Sequence of chain 1.D:
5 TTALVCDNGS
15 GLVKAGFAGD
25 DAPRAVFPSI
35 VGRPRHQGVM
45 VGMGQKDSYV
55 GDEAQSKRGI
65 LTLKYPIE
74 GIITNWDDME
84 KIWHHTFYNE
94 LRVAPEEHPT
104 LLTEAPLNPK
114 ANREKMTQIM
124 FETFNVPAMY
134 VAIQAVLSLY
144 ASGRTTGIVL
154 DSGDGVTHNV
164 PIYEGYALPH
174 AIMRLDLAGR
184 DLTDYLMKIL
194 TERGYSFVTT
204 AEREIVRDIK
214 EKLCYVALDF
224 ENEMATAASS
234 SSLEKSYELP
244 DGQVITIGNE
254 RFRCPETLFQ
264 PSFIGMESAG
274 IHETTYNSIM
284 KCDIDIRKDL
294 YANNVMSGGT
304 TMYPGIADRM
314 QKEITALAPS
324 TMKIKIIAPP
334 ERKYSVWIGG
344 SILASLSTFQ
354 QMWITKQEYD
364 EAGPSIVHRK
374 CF

Sequence of chain 1.E:
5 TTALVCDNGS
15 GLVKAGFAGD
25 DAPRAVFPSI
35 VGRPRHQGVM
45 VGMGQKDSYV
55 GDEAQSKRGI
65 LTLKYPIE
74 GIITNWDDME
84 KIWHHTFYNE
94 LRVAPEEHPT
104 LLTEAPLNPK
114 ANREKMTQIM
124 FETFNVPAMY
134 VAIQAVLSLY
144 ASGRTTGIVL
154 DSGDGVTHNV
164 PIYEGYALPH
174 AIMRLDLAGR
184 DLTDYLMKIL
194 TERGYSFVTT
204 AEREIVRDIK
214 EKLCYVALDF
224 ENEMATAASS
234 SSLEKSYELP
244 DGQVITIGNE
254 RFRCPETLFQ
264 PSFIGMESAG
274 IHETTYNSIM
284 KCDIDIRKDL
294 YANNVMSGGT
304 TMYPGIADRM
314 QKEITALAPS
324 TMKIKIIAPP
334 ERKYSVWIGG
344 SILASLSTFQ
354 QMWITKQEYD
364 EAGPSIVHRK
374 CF

Binding-site contacts:
Ligand atom CH2 contacts residue THR194 of chain 1.C at 3.9 Å.
Ligand atom CG contacts residue GLU72 of chain 1.D at 3.5 Å.
Ligand atom O contacts residue TYR198 of chain 1.C at 3.8 Å.
Ligand atom CB contacts residue GLU72 of chain 1.D at 3.4 Å.
Ligand atom CZ3 contacts residue PRO112 of chain 1.D at 3.8 Å (hydrophobic).
Ligand atom CE3 contacts residue GLY197 of chain 1.C at 3.8 Å.
Ligand atom CB contacts residue GLU205 of chain 1.C at 3.5 Å.
Ligand atom N contacts residue GLY197 of chain 1.C at 3.2 Å (h-bond).
Ligand atom CA contacts residue GLY197 of chain 1.C at 3.6 Å.
Ligand atom O contacts residue SER199 of chain 1.C at 2.9 Å (h-bond).
Ligand atom N contacts residue GLU72 of chain 1.D at 3.0 Å (salt-bridge).
Ligand atom CH2 contacts residue LEU110 of chain 1.D at 3.7 Å (hydrophobic).
Ligand atom CD1 contacts residue ARG196 of chain 1.C at 3.2 Å.
Ligand atom NE1 contacts residue ASP179 of chain 1.D at 3.1 Å (salt-bridge).
Ligand atom CA contacts residue SER199 of chain 1.C at 3.4 Å.
Ligand atom CZ3 contacts residue THR194 of chain 1.C at 3.8 Å.
Ligand atom N contacts residue GLY197 of chain 1.C at 2.8 Å (h-bond).
Ligand atom CB contacts residue GLY197 of chain 1.C at 3.5 Å.
Ligand atom CE2 contacts residue SER199 of chain 1.C at 3.8 Å.
Ligand atom CD2 contacts residue ILE75 of chain 1.D at 3.7 Å (hydrophobic).
Ligand atom O1 contacts residue GLY197 of chain 1.C at 3.0 Å (h-bond).
Ligand atom CB contacts residue TYR198 of chain 1.C at 3.5 Å (hydrophobic).
Ligand atom C contacts residue GLY197 of chain 1.C at 3.9 Å.
Ligand atom CE2 contacts residue ILE75 of chain 1.D at 3.6 Å (hydrophobic).
Ligand atom CG contacts residue SER199 of chain 1.C at 3.8 Å.
Ligand atom CB contacts residue GLU72 of chain 1.D at 3.5 Å.
Ligand atom CD2 contacts residue SER199 of chain 1.C at 3.6 Å.
Ligand atom CG2 contacts residue GLU205 of chain 1.C at 3.5 Å.
Ligand atom C contacts residue GLY197 of chain 1.C at 3.8 Å.
Ligand atom CD contacts residue HIC73 of chain 1.D at 3.6 Å.
Ligand atom O contacts residue GLY197 of chain 1.C at 3.7 Å.
Ligand atom CG contacts residue GLY197 of chain 1.C at 3.7 Å.
Ligand atom O contacts residue GLN246 of chain 1.C at 3.3 Å (h-bond).
Ligand atom CE2 contacts residue ASP179 of chain 1.D at 3.8 Å.
Ligand atom CZ2 contacts residue ILE75 of chain 1.D at 3.8 Å (hydrophobic).
Ligand atom CZ2 contacts residue ARG177 of chain 1.D at 3.5 Å.
Ligand atom OG1 contacts residue ARG290 of chain 1.E at 3.2 Å (salt-bridge).
Ligand atom CA contacts residue GLU72 of chain 1.D at 3.8 Å.
Ligand atom CB contacts residue GLY197 of chain 1.C at 3.6 Å.
Ligand atom CG contacts residue HIC73 of chain 1.D at 3.9 Å.

A protein and the small-molecule ligand that binds it are described below.
Small molecule (SMILES): C[C@@H]1NC(=O)[C@H](C[C@@](C)(O)CO)NC(=O)[C@@H]2CC3=C(N=C4C=CC=CC43)SC[C@H](NC(=O)[C@@H]([C@H](C)O)NC1=O)C(=O)N1C[C@H](O)C[C@H]1C(=O)N[C@@H](C)C(=O)N2

Sequence of chain 1.C:
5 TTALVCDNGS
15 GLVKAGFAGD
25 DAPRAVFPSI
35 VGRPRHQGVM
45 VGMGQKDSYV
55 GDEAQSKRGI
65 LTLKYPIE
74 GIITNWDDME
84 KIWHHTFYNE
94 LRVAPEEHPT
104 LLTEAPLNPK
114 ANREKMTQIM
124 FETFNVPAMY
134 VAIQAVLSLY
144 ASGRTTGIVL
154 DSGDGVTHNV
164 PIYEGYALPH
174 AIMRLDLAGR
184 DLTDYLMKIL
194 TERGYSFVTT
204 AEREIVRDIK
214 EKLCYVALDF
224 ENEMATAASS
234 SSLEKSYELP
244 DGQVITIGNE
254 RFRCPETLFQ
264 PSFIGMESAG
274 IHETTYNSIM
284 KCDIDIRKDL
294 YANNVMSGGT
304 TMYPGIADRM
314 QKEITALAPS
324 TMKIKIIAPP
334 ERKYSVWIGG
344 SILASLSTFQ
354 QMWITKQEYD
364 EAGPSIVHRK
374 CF